Sequence of chain 1.E:
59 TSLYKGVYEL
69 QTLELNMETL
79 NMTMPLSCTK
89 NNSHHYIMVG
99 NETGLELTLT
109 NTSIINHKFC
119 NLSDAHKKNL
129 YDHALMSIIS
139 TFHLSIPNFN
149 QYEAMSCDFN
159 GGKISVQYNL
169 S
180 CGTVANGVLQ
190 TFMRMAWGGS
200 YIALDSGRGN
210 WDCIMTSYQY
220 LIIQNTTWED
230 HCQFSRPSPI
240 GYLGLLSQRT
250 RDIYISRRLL

The small molecule below binds the protein below.
Small molecule (SMILES): CC(=O)N[C@H]1[C@H](O[C@H]2[C@H](O)[C@@H](NC(C)=O)CO[C@@H]2CO)O[C@H](CO)[C@@H](O)[C@@H]1O

Sequence of chain 1.F:
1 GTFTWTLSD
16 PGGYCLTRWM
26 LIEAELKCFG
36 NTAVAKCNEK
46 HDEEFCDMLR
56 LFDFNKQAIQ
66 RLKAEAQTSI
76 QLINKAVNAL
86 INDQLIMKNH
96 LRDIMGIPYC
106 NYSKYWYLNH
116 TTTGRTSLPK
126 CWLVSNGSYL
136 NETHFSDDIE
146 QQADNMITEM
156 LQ

Binding-site contacts:
Ligand atom C8 contacts residue GLU70 of chain 1.F at 4.5 Å.
Ligand atom C4 contacts residue ASN99 of chain 1.E at 4.3 Å.
Ligand atom N2 contacts residue ASN99 of chain 1.E at 2.8 Å (h-bond).
Ligand atom O7 contacts residue ASN99 of chain 1.E at 2.8 Å (h-bond).
Ligand atom C2 contacts residue ASN99 of chain 1.E at 2.4 Å.
Ligand atom C1 contacts residue GLU100 of chain 1.E at 4.1 Å.
Ligand atom C3 contacts residue ASN99 of chain 1.E at 3.8 Å.
Ligand atom C7 contacts residue ASN99 of chain 1.E at 2.9 Å.
Ligand atom O7 contacts residue GLU100 of chain 1.E at 2.9 Å (salt-bridge).
Ligand atom C7 contacts residue GLU100 of chain 1.E at 4.0 Å.
Ligand atom O5 contacts residue ASN99 of chain 1.E at 2.5 Å (h-bond).
Ligand atom C1 contacts residue ASN99 of chain 1.E at 1.4 Å.
Ligand atom C8 contacts residue ASN99 of chain 1.E at 3.7 Å.
Ligand atom C8 contacts residue ALA69 of chain 1.F at 4.3 Å (hydrophobic).
Ligand atom C5 contacts residue ASN99 of chain 1.E at 3.7 Å.